Sequence of chain 56.F:
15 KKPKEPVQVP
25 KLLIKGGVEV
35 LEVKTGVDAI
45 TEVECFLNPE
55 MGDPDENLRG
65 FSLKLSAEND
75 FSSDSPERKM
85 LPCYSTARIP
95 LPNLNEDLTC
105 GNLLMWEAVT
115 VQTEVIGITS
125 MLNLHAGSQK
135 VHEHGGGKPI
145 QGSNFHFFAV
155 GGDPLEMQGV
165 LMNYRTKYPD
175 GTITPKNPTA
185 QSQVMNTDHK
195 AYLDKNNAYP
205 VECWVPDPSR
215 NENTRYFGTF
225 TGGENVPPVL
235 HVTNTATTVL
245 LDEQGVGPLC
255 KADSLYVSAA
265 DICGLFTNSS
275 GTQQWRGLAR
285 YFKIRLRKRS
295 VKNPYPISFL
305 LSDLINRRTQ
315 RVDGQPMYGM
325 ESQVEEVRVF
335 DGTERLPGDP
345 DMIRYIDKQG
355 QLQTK

The small molecule below binds the protein below.
Small molecule (SMILES): CC(=O)N[C@H]1[C@H]([C@H](O)[C@H](O)CO)O[C@@](O[C@H](CO)[C@@H](O)[C@@H]2O[C@@H](C(=O)O)C[C@H](O)[C@H]2NC(C)=O)(C(=O)O)C[C@@H]1O

Binding-site contacts:
Ligand atom C11 contacts residue GLN278 of chain 56.F at 3.5 Å.
Ligand atom O1B contacts residue ASN272 of chain 56.F at 3.4 Å (h-bond).
Ligand atom N5 contacts residue ASN272 of chain 56.F at 3.2 Å (h-bond).
Ligand atom O1B contacts residue THR276 of chain 56.F at 2.4 Å (h-bond).
Ligand atom O1B contacts residue LYS68 of chain 56.F at 3.0 Å (salt-bridge).
Ligand atom O9 contacts residue GLN278 of chain 56.F at 4.1 Å.
Ligand atom C11 contacts residue PHE75 of chain 60.F at 3.5 Å (hydrophobic).
Ligand atom O1A contacts residue THR276 of chain 56.F at 3.3 Å (h-bond).
Ligand atom C6 contacts residue ASN272 of chain 56.F at 3.6 Å.
Ligand atom O10 contacts residue PHE75 of chain 60.F at 3.9 Å.
Ligand atom C11 contacts residue ASN272 of chain 56.F at 3.6 Å.
Ligand atom C11 contacts residue HIS138 of chain 57.F at 3.1 Å.
Ligand atom O4 contacts residue ASP74 of chain 60.F at 4.0 Å.
Ligand atom C7 contacts residue GLN278 of chain 56.F at 3.9 Å.
Ligand atom C11 contacts residue PHE270 of chain 56.F at 3.9 Å (hydrophobic).
Ligand atom C1 contacts residue THR276 of chain 56.F at 3.1 Å.
Ligand atom O1A contacts residue SER274 of chain 56.F at 3.8 Å.
Ligand atom O8 contacts residue GLN278 of chain 56.F at 3.5 Å (h-bond).
Ligand atom N5 contacts residue GLN278 of chain 56.F at 3.9 Å.
Ligand atom C8 contacts residue LYS68 of chain 56.F at 3.5 Å.
Ligand atom O10 contacts residue LEU62 of chain 56.F at 3.2 Å.
Ligand atom C11 contacts residue PHE65 of chain 56.F at 4.0 Å (hydrophobic).
Ligand atom O7 contacts residue LEU62 of chain 56.F at 3.9 Å.
Ligand atom C11 contacts residue THR276 of chain 56.F at 3.2 Å.
Ligand atom C1 contacts residue ASN272 of chain 56.F at 3.9 Å.
Ligand atom O9 contacts residue LEU67 of chain 56.F at 2.3 Å.
Ligand atom C6 contacts residue LYS68 of chain 56.F at 4.0 Å.
Ligand atom C10 contacts residue ASN272 of chain 56.F at 3.9 Å.
Ligand atom C10 contacts residue LEU62 of chain 56.F at 3.6 Å (hydrophobic).
Ligand atom O8 contacts residue THR276 of chain 56.F at 3.9 Å.
Ligand atom C8 contacts residue GLN278 of chain 56.F at 3.7 Å.
Ligand atom O8 contacts residue ASN272 of chain 56.F at 3.3 Å (h-bond).
Ligand atom C9 contacts residue GLN278 of chain 56.F at 3.3 Å.
Ligand atom O8 contacts residue LYS68 of chain 56.F at 3.1 Å.
Ligand atom C10 contacts residue GLN278 of chain 56.F at 4.1 Å.
Ligand atom C9 contacts residue LYS68 of chain 56.F at 3.6 Å.
Ligand atom C9 contacts residue LEU67 of chain 56.F at 3.4 Å (hydrophobic).
Ligand atom C11 contacts residue LEU62 of chain 56.F at 3.9 Å (hydrophobic).
Ligand atom O1A contacts residue ASN272 of chain 56.F at 4.1 Å.
Ligand atom O9 contacts residue LYS68 of chain 56.F at 2.5 Å (salt-bridge).

Sequence of chain 57.F:
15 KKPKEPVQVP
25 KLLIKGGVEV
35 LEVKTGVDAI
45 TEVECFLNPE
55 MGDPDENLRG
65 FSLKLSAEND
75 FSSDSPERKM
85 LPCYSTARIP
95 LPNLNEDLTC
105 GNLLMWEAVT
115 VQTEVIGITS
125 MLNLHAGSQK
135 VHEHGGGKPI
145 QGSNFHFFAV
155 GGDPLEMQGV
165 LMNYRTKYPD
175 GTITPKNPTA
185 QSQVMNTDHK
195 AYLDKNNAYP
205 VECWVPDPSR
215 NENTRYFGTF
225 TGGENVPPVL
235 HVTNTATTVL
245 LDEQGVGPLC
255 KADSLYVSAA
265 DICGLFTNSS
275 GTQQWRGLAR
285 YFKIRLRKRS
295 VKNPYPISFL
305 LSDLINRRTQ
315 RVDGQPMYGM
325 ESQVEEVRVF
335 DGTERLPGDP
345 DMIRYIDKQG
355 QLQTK

Sequence of chain 60.F:
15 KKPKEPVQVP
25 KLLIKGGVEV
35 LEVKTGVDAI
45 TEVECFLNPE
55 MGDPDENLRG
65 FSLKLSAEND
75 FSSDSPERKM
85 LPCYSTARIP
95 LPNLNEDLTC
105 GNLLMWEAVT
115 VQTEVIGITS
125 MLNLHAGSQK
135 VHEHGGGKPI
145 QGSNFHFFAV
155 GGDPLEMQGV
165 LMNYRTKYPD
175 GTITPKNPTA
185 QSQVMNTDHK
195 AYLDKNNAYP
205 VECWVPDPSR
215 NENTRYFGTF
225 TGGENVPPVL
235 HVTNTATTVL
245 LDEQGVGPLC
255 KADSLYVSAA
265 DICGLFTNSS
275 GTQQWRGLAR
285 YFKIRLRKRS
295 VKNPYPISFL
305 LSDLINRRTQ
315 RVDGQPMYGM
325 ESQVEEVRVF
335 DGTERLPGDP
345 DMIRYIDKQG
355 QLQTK